Sequence of chain 1.D:
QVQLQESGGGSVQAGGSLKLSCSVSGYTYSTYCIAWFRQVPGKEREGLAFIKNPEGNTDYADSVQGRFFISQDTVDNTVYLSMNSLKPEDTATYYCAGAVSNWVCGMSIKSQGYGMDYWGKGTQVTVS

Binding-site contacts:
Ligand atom O7 contacts residue TYR29 of chain 1.D at 3.1 Å (h-bond).
Ligand atom C7 contacts residue ASN410 of chain 1.C at 3.6 Å.
Ligand atom C8 contacts residue LYS587 of chain 1.C at 3.9 Å.
Ligand atom C1 contacts residue THR412 of chain 1.C at 3.4 Å.
Ligand atom O6 contacts residue LYS413 of chain 1.C at 3.5 Å.
Ligand atom C5 contacts residue ARG511 of chain 1.A at 1.4 Å.
Ligand atom O3 contacts residue TRP119 of chain 1.D at 3.3 Å.
Ligand atom O6 contacts residue TYR118 of chain 1.D at 3.1 Å.
Ligand atom O6 contacts residue ARG511 of chain 1.A at 2.6 Å (salt-bridge).
Ligand atom C1 contacts residue ASN410 of chain 1.C at 1.4 Å.
Ligand atom C4 contacts residue ARG511 of chain 1.A at 2.2 Å.
Ligand atom O5 contacts residue LYS413 of chain 1.C at 3.5 Å (salt-bridge).
Ligand atom C3 contacts residue ASN410 of chain 1.C at 3.8 Å.
Ligand atom C6 contacts residue TYR118 of chain 1.D at 3.6 Å (hydrophobic).
Ligand atom C3 contacts residue ARG511 of chain 1.A at 3.3 Å.
Ligand atom O4 contacts residue TYR118 of chain 1.D at 3.8 Å.
Ligand atom O4 contacts residue TRP119 of chain 1.D at 3.6 Å (h-bond).
Ligand atom C6 contacts residue ARG511 of chain 1.A at 1.3 Å.
Ligand atom C5 contacts residue THR412 of chain 1.C at 3.3 Å.
Ligand atom O3 contacts residue ASP117 of chain 1.D at 3.9 Å.
Ligand atom O4 contacts residue ARG511 of chain 1.A at 3.2 Å (salt-bridge).
Ligand atom C6 contacts residue THR412 of chain 1.C at 3.6 Å.
Ligand atom C5 contacts residue ASN410 of chain 1.C at 3.6 Å.
Ligand atom C2 contacts residue ASN410 of chain 1.C at 2.5 Å.
Ligand atom O7 contacts residue VAL100 of chain 1.D at 3.7 Å.
Ligand atom O5 contacts residue ARG511 of chain 1.A at 1.6 Å (salt-bridge).
Ligand atom C6 contacts residue LYS413 of chain 1.C at 3.5 Å.
Ligand atom C1 contacts residue ARG511 of chain 1.A at 2.9 Å.
Ligand atom O6 contacts residue ASP117 of chain 1.D at 3.3 Å.
Ligand atom O3 contacts residue VAL100 of chain 1.D at 3.7 Å.
Ligand atom O5 contacts residue THR412 of chain 1.C at 3.1 Å (h-bond).
Ligand atom O7 contacts residue ARG511 of chain 1.A at 3.8 Å.
Ligand atom C6 contacts residue ASP117 of chain 1.D at 3.9 Å.
Ligand atom O5 contacts residue ASN410 of chain 1.C at 2.3 Å (h-bond).
Ligand atom C5 contacts residue ASP117 of chain 1.D at 3.9 Å.
Ligand atom C3 contacts residue ASP117 of chain 1.D at 3.8 Å.
Ligand atom O2 contacts residue ASP117 of chain 1.D at 2.7 Å (salt-bridge).
Ligand atom N2 contacts residue ASN410 of chain 1.C at 2.9 Å (h-bond).
Ligand atom O7 contacts residue ASN410 of chain 1.C at 3.9 Å.
Ligand atom C2 contacts residue ARG511 of chain 1.A at 3.3 Å.

This protein binds this small molecule.
Small molecule (SMILES): CC(=O)N[C@H]1[C@H](O[C@H]2[C@H](O)[C@@H](NC(C)=O)CO[C@@H]2CO)O[C@H](CO)[C@@H](O[C@@H]2O[C@H](CO)[C@@H](O)[C@H](O[C@H]3O[C@H](CO)[C@@H](O)[C@H](O)[C@@H]3O)[C@@H]2O)[C@@H]1O

Sequence of chain 1.A:
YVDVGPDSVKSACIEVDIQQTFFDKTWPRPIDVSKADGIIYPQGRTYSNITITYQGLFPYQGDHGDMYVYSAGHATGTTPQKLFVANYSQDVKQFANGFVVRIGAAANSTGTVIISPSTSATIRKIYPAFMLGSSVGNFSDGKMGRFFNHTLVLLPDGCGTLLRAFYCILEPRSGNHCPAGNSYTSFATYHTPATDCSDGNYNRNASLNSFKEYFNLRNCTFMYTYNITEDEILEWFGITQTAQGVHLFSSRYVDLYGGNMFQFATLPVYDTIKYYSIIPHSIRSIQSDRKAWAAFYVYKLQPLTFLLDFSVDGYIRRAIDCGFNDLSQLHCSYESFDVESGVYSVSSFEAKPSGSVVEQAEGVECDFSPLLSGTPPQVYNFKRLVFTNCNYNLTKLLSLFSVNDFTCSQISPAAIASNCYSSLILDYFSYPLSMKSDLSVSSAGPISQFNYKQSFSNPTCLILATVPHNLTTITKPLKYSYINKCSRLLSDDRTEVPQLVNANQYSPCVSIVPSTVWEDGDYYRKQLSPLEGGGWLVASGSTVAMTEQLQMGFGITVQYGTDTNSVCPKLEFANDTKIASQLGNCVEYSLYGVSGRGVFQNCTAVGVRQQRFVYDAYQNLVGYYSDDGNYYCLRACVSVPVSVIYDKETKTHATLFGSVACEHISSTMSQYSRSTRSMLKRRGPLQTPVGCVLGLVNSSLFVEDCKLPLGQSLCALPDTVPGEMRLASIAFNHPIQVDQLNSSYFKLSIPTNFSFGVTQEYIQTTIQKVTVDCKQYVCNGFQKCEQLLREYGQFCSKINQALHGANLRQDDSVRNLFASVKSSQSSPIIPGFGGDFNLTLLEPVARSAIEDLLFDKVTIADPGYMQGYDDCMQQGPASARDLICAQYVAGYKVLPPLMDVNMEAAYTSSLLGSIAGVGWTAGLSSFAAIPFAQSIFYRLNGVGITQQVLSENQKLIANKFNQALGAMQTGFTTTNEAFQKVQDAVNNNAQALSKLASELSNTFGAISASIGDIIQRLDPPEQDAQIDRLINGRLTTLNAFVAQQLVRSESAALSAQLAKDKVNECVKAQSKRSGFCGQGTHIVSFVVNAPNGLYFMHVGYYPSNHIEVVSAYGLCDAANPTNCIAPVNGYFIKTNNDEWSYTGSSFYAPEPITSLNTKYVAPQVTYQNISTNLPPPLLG

Sequence of chain 1.C:
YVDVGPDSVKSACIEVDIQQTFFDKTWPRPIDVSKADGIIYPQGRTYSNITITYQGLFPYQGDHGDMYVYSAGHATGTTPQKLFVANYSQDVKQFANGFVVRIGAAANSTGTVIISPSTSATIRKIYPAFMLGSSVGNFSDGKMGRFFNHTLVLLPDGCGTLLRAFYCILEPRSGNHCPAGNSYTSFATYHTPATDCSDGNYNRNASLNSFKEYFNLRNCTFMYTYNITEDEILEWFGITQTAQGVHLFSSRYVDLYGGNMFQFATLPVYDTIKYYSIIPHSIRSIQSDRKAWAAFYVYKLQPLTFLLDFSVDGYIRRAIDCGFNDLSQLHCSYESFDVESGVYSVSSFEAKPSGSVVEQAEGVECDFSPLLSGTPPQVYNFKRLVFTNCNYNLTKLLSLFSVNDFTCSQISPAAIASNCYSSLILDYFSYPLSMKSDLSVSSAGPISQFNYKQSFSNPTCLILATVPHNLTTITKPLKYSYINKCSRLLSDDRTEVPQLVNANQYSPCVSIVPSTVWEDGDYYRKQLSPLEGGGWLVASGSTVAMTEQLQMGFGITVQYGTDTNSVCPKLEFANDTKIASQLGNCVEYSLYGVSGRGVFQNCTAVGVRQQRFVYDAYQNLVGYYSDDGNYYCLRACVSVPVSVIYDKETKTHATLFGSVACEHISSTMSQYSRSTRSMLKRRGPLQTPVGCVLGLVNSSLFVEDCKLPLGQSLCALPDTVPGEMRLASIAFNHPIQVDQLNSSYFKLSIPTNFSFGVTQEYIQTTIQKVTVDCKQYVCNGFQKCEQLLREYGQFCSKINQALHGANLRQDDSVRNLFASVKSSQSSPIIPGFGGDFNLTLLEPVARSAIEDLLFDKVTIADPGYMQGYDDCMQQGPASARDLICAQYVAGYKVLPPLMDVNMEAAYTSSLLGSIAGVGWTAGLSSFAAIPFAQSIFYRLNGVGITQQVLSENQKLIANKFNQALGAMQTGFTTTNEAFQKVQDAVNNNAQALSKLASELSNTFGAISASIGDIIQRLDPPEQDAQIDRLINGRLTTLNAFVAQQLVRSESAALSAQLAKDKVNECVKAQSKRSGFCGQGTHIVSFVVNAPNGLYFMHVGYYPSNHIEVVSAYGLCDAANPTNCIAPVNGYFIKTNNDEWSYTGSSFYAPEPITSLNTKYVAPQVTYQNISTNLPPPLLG